Binding-site contacts:
Ligand atom C1 contacts residue ASN149 of chain 1.C at 1.4 Å.
Ligand atom C8 contacts residue ASN149 of chain 1.C at 4.4 Å.
Ligand atom C5 contacts residue TRP152 of chain 1.C at 3.5 Å (hydrophobic).
Ligand atom C2 contacts residue ASN149 of chain 1.C at 2.4 Å.
Ligand atom C6 contacts residue SER151 of chain 1.C at 4.4 Å.
Ligand atom N2 contacts residue TRP152 of chain 1.C at 4.4 Å.
Ligand atom C7 contacts residue ASN149 of chain 1.C at 3.3 Å.
Ligand atom O5 contacts residue TRP152 of chain 1.C at 2.7 Å (h-bond).
Ligand atom O7 contacts residue TRP152 of chain 1.C at 3.3 Å.
Ligand atom C8 contacts residue TRP152 of chain 1.C at 3.5 Å (hydrophobic).
Ligand atom O6 contacts residue SER151 of chain 1.C at 3.0 Å (h-bond).
Ligand atom C2 contacts residue TRP152 of chain 1.C at 3.6 Å (hydrophobic).
Ligand atom O3 contacts residue TRP152 of chain 1.C at 4.4 Å.
Ligand atom N2 contacts residue ASN149 of chain 1.C at 2.8 Å (h-bond).
Ligand atom C3 contacts residue ASN149 of chain 1.C at 3.7 Å.
Ligand atom C1 contacts residue TRP152 of chain 1.C at 3.5 Å (hydrophobic).
Ligand atom O5 contacts residue SER151 of chain 1.C at 4.4 Å.
Ligand atom C4 contacts residue TRP152 of chain 1.C at 3.6 Å (hydrophobic).
Ligand atom O6 contacts residue ASN149 of chain 1.C at 3.9 Å.
Ligand atom C7 contacts residue TRP152 of chain 1.C at 3.8 Å (hydrophobic).
Ligand atom C5 contacts residue ASN149 of chain 1.C at 3.8 Å.
Ligand atom C6 contacts residue TRP152 of chain 1.C at 3.6 Å (hydrophobic).
Ligand atom O6 contacts residue TRP152 of chain 1.C at 3.2 Å.
Ligand atom C4 contacts residue ASN149 of chain 1.C at 4.2 Å.
Ligand atom O5 contacts residue ASN149 of chain 1.C at 2.5 Å (h-bond).
Ligand atom C3 contacts residue TRP152 of chain 1.C at 4.2 Å (hydrophobic).
Ligand atom O7 contacts residue ASN149 of chain 1.C at 3.5 Å (h-bond).

The protein below binds the small molecule below.
Small molecule (SMILES): CC(=O)N[C@H]1[C@H](O[C@H]2[C@H](O)[C@@H](NC(C)=O)CO[C@@H]2CO)O[C@H](CO)[C@@H](O)[C@@H]1O

Sequence of chain 1.C:
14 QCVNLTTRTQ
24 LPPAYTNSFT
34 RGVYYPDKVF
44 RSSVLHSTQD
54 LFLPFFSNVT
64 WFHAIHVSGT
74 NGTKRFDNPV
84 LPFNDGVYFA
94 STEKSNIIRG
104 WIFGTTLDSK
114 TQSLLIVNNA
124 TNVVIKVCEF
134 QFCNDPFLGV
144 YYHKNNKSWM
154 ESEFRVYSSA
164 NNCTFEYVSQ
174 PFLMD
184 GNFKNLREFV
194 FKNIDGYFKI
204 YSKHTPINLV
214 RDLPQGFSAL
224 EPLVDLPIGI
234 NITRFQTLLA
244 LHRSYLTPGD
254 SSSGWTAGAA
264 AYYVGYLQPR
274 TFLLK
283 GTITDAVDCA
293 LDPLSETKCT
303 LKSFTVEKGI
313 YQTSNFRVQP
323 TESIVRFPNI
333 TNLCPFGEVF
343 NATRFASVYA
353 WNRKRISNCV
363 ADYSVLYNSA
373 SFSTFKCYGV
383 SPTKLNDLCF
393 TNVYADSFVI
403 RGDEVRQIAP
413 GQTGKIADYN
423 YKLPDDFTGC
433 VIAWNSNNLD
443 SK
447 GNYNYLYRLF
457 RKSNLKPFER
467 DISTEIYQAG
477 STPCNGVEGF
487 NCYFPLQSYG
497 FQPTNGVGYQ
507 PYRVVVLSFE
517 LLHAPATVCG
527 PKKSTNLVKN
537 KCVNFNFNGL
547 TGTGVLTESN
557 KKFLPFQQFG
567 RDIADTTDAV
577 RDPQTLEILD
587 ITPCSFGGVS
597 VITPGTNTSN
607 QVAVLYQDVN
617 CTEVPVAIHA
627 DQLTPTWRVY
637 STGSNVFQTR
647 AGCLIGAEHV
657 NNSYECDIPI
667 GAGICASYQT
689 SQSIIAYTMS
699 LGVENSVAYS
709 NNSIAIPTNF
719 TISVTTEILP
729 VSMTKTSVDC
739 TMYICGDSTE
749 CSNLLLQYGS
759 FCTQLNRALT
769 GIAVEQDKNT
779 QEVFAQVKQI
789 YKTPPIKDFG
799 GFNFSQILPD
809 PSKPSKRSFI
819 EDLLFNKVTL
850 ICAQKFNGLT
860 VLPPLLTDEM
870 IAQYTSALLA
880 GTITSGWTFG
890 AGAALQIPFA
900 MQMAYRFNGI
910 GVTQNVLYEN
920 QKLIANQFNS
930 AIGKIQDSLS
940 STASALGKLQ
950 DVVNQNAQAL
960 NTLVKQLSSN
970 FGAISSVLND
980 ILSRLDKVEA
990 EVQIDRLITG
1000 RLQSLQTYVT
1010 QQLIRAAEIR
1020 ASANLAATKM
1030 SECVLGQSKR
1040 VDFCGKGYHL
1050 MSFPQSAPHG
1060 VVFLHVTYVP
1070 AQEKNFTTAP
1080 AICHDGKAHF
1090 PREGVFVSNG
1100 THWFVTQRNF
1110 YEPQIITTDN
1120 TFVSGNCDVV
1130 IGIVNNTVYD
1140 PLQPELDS